Sequence of chain 40.E:
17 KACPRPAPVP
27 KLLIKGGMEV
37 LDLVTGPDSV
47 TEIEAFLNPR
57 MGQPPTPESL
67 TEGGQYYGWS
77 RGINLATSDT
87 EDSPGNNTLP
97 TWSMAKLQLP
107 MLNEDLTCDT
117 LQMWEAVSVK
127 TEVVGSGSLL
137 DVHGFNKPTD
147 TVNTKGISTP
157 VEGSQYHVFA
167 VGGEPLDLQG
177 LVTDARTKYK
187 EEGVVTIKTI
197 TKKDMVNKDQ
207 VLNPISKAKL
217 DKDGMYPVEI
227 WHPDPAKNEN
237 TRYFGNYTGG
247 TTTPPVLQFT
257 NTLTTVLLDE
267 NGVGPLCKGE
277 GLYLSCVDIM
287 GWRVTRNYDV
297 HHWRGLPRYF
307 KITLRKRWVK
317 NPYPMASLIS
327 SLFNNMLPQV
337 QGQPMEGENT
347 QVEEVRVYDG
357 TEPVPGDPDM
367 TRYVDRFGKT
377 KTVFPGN

Binding-site contacts:
Ligand atom O4 contacts residue ASN80 of chain 40.D at 4.1 Å.
Ligand atom C2 contacts residue ARG77 of chain 40.D at 4.0 Å.
Ligand atom C10 contacts residue TYR72 of chain 40.D at 4.0 Å (hydrophobic).
Ligand atom O6 contacts residue ASN93 of chain 40.D at 3.6 Å (h-bond).
Ligand atom C4 contacts residue GLY78 of chain 40.D at 3.9 Å.
Ligand atom O1A contacts residue LYS186 of chain 40.D at 4.3 Å.
Ligand atom O8 contacts residue ARG77 of chain 40.D at 3.5 Å (salt-bridge).
Ligand atom O4 contacts residue ARG77 of chain 40.D at 4.2 Å.
Ligand atom O1A contacts residue GLY78 of chain 40.D at 3.8 Å.
Ligand atom O4 contacts residue HIS298 of chain 40.D at 2.7 Å (h-bond).
Ligand atom C6 contacts residue ASN80 of chain 40.D at 4.3 Å.
Ligand atom C3 contacts residue VAL296 of chain 40.D at 3.6 Å (hydrophobic).
Ligand atom O3 contacts residue GLY78 of chain 40.D at 3.7 Å.
Ligand atom O4 contacts residue THR291 of chain 40.D at 3.9 Å.
Ligand atom C2 contacts residue GLY78 of chain 40.D at 4.2 Å.
Ligand atom O4 contacts residue TYR72 of chain 40.D at 3.7 Å.
Ligand atom O4 contacts residue VAL296 of chain 40.D at 3.9 Å.
Ligand atom C6 contacts residue THR94 of chain 40.D at 4.3 Å.
Ligand atom N5 contacts residue TYR72 of chain 40.D at 2.9 Å (h-bond).
Ligand atom C1 contacts residue TYR72 of chain 40.D at 3.8 Å (hydrophobic).
Ligand atom C3 contacts residue HIS298 of chain 40.D at 3.8 Å.
Ligand atom C8 contacts residue ARG77 of chain 40.D at 4.2 Å.
Ligand atom C6 contacts residue TYR72 of chain 40.D at 3.7 Å (hydrophobic).
Ligand atom O1A contacts residue ARG77 of chain 40.D at 2.7 Å (salt-bridge).
Ligand atom C6 contacts residue ASN93 of chain 40.D at 3.4 Å.
Ligand atom C1 contacts residue ARG77 of chain 40.D at 3.1 Å.
Ligand atom C4 contacts residue HIS298 of chain 40.D at 3.7 Å.
Ligand atom O1A contacts residue TYR72 of chain 40.D at 3.4 Å.
Ligand atom O8 contacts residue TYR72 of chain 40.D at 3.4 Å (h-bond).
Ligand atom C11 contacts residue TYR72 of chain 40.D at 4.2 Å (hydrophobic).
Ligand atom O1B contacts residue TYR72 of chain 40.D at 4.0 Å.
Ligand atom C4 contacts residue ARG77 of chain 40.D at 4.0 Å.
Ligand atom C5 contacts residue ASN93 of chain 40.D at 4.1 Å.
Ligand atom C4 contacts residue TYR72 of chain 40.D at 3.4 Å (hydrophobic).
Ligand atom C5 contacts residue TYR72 of chain 40.D at 3.5 Å (hydrophobic).
Ligand atom C3 contacts residue ARG77 of chain 40.D at 3.3 Å.
Ligand atom C3 contacts residue GLY78 of chain 40.D at 3.8 Å.
Ligand atom C4 contacts residue VAL296 of chain 40.D at 4.2 Å (hydrophobic).
Ligand atom O4 contacts residue GLY78 of chain 40.D at 3.4 Å (h-bond).
Ligand atom O1B contacts residue ARG77 of chain 40.D at 2.4 Å (salt-bridge).

A protein and the small-molecule ligand that binds it are described below.
Small molecule (SMILES): CC(=O)N[C@@H]1[C@@H](O[C@@H]2O[C@H](CO)[C@H](O)[C@H](O[C@]3(C(=O)O)C[C@H](O)[C@@H](NC(C)=O)[C@H]([C@H](O)[C@H](O)CO)O3)[C@H]2O)[C@H](O)[C@@H](CO[C@]2(C(=O)O)C[C@H](O)[C@@H](NC(C)=O)[C@H]([C@H](O)[C@H](O)CO)O2)O[C@H]1O

Sequence of chain 40.D:
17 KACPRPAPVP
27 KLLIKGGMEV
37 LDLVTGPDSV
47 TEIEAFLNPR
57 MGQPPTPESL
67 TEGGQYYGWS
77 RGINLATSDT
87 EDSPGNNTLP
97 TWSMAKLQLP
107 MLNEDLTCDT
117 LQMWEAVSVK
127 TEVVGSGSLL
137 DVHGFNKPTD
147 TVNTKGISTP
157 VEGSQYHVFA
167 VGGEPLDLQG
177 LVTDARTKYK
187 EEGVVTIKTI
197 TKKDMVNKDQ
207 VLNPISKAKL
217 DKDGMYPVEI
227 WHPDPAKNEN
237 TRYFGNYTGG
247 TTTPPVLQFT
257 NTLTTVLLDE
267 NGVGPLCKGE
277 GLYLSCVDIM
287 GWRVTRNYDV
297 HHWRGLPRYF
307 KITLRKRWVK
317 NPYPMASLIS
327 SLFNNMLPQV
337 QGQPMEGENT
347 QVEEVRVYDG